Sequence of chain 6.B:
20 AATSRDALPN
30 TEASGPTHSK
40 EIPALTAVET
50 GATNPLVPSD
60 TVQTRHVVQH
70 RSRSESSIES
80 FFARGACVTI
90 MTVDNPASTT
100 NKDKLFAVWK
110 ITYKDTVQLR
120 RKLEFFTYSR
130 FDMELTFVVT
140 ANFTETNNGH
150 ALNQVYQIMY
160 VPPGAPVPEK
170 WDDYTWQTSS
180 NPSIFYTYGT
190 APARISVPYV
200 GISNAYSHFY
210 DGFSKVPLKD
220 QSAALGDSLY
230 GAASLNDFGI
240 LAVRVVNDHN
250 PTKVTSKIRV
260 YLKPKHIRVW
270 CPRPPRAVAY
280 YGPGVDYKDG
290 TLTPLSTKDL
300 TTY

Binding-site contacts:
Ligand atom O22 contacts residue TYR112 of chain 6.B at 3.5 Å.
Ligand atom O22 contacts residue TYR205 of chain 6.B at 3.8 Å.
Ligand atom C13 contacts residue MET132 of chain 6.B at 3.8 Å (hydrophobic).
Ligand atom N3 contacts residue LEU240 of chain 6.B at 3.5 Å.
Ligand atom C21 contacts residue PHE237 of chain 6.B at 3.7 Å (hydrophobic).
Ligand atom C7 contacts residue VAL196 of chain 6.B at 3.6 Å (hydrophobic).
Ligand atom C1 contacts residue PRO181 of chain 6.B at 3.7 Å (hydrophobic).
Ligand atom C2 contacts residue ILE194 of chain 6.B at 3.5 Å (hydrophobic).
Ligand atom C3 contacts residue ALA24 of chain 6.D at 3.5 Å (hydrophobic).
Ligand atom C2 contacts residue TYR159 of chain 6.B at 3.5 Å (hydrophobic).
Ligand atom O23 contacts residue TYR112 of chain 6.B at 3.5 Å.
Ligand atom C7 contacts residue TYR159 of chain 6.B at 3.7 Å (hydrophobic).
Ligand atom C11 contacts residue ILE110 of chain 6.B at 3.6 Å (hydrophobic).
Ligand atom C4 contacts residue TYR159 of chain 6.B at 3.5 Å (hydrophobic).
Ligand atom N4 contacts residue LEU240 of chain 6.B at 3.6 Å.
Ligand atom O14 contacts residue MET132 of chain 6.B at 3.4 Å.
Ligand atom C21 contacts residue TYR112 of chain 6.B at 3.3 Å (hydrophobic).
Ligand atom N3 contacts residue TYR159 of chain 6.B at 3.9 Å.
Ligand atom C10 contacts residue MET132 of chain 6.B at 3.3 Å (hydrophobic).
Ligand atom N4 contacts residue LEU134 of chain 6.B at 3.7 Å.
Ligand atom C12 contacts residue PHE237 of chain 6.B at 3.5 Å (hydrophobic).
Ligand atom O23 contacts residue PHE237 of chain 6.B at 3.8 Å.
Ligand atom C3 contacts residue TYR159 of chain 6.B at 3.6 Å (hydrophobic).
Ligand atom C13 contacts residue VAL199 of chain 6.B at 3.7 Å (hydrophobic).
Ligand atom C17 contacts residue TYR112 of chain 6.B at 3.8 Å (hydrophobic).
Ligand atom C25 contacts residue ASP236 of chain 6.B at 3.5 Å.
Ligand atom N3 contacts residue ILE194 of chain 6.B at 3.6 Å.
Ligand atom C17 contacts residue PHE237 of chain 6.B at 3.7 Å (hydrophobic).
Ligand atom C10 contacts residue ILE110 of chain 6.B at 3.5 Å (hydrophobic).
Ligand atom C20 contacts residue TYR205 of chain 6.B at 3.5 Å (hydrophobic).
Ligand atom C8 contacts residue VAL196 of chain 6.B at 3.6 Å (hydrophobic).
Ligand atom C4 contacts residue VAL196 of chain 6.B at 3.9 Å (hydrophobic).
Ligand atom C5 contacts residue VAL196 of chain 6.B at 3.8 Å (hydrophobic).
Ligand atom C25 contacts residue SER206 of chain 6.B at 3.8 Å.
Ligand atom C8 contacts residue VAL199 of chain 6.B at 3.7 Å (hydrophobic).
Ligand atom C18 contacts residue TYR112 of chain 6.B at 3.7 Å (hydrophobic).
Ligand atom N6 contacts residue VAL196 of chain 6.B at 3.9 Å.
Ligand atom C18 contacts residue PHE237 of chain 6.B at 3.6 Å (hydrophobic).
Ligand atom C11 contacts residue LEU134 of chain 6.B at 3.8 Å (hydrophobic).
Ligand atom C19 contacts residue TYR205 of chain 6.B at 3.7 Å (hydrophobic).

The small molecule below binds the protein below.
Small molecule (SMILES): CCOC(=O)c1ccc(OCCC2CCN(c3ccc(C)nn3)CC2)cc1

Sequence of chain 6.D:
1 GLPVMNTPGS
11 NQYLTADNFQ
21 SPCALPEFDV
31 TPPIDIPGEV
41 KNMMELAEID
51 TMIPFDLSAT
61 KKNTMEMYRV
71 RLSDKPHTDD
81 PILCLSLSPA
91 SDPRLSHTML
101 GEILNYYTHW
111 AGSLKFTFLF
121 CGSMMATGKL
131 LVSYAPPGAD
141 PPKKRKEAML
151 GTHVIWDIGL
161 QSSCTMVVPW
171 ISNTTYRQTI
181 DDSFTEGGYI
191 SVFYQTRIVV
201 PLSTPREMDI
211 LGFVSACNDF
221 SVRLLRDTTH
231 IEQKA